Binding-site contacts:
Ligand atom C8 contacts residue HIS42 of chain 1.A at 3.4 Å.
Ligand atom O7 contacts residue CYS43 of chain 1.A at 3.1 Å.
Ligand atom O5 contacts residue CYS43 of chain 1.A at 2.7 Å (h-bond).
Ligand atom O7 contacts residue TYR41 of chain 1.A at 4.1 Å.
Ligand atom C7 contacts residue HIS42 of chain 1.A at 3.8 Å.
Ligand atom O7 contacts residue SER40 of chain 1.A at 3.6 Å.
Ligand atom C2 contacts residue SER39 of chain 1.A at 3.9 Å.
Ligand atom N2 contacts residue SER40 of chain 1.A at 4.5 Å.
Ligand atom C7 contacts residue CYS43 of chain 1.A at 3.9 Å (hydrophobic).
Ligand atom O7 contacts residue HIS42 of chain 1.A at 3.3 Å.
Ligand atom O3 contacts residue CYS43 of chain 1.A at 3.7 Å.
Ligand atom C5 contacts residue CYS43 of chain 1.A at 4.1 Å (hydrophobic).
Ligand atom N2 contacts residue SER39 of chain 1.A at 3.4 Å (h-bond).
Ligand atom C7 contacts residue SER39 of chain 1.A at 2.9 Å.
Ligand atom O3 contacts residue SER40 of chain 1.A at 2.8 Å (h-bond).
Ligand atom O7 contacts residue SER39 of chain 1.A at 3.1 Å (h-bond).
Ligand atom C1 contacts residue CYS43 of chain 1.A at 1.9 Å (hydrophobic).
Ligand atom C3 contacts residue CYS43 of chain 1.A at 3.8 Å (hydrophobic).
Ligand atom C2 contacts residue CYS43 of chain 1.A at 2.9 Å (hydrophobic).
Ligand atom N2 contacts residue CYS43 of chain 1.A at 4.0 Å.
Ligand atom C3 contacts residue SER39 of chain 1.A at 4.2 Å.
Ligand atom C3 contacts residue SER40 of chain 1.A at 3.3 Å.
Ligand atom C8 contacts residue SER39 of chain 1.A at 3.2 Å.
Ligand atom C2 contacts residue SER40 of chain 1.A at 3.7 Å.
Ligand atom C7 contacts residue SER40 of chain 1.A at 4.1 Å.

A protein and the small-molecule ligand that binds it are described below.
Small molecule (SMILES): CC(=O)N[C@@H]1[C@@H](O)[C@H](O)[C@@H](CO)O[C@H]1O

Sequence of chain 1.A:
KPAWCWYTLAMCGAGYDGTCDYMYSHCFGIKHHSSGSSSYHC